Sequence of chain 20.I:
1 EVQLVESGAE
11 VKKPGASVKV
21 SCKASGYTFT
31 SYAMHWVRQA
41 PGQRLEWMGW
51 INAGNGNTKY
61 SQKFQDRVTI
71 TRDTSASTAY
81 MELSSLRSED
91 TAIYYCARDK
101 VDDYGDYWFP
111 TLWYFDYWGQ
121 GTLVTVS

This small molecule binds to this protein.
Small molecule (SMILES): CC(=O)N[C@@H]1[C@@H](O)[C@H](O)[C@@H](CO)O[C@H]1O

Sequence of chain 20.C:
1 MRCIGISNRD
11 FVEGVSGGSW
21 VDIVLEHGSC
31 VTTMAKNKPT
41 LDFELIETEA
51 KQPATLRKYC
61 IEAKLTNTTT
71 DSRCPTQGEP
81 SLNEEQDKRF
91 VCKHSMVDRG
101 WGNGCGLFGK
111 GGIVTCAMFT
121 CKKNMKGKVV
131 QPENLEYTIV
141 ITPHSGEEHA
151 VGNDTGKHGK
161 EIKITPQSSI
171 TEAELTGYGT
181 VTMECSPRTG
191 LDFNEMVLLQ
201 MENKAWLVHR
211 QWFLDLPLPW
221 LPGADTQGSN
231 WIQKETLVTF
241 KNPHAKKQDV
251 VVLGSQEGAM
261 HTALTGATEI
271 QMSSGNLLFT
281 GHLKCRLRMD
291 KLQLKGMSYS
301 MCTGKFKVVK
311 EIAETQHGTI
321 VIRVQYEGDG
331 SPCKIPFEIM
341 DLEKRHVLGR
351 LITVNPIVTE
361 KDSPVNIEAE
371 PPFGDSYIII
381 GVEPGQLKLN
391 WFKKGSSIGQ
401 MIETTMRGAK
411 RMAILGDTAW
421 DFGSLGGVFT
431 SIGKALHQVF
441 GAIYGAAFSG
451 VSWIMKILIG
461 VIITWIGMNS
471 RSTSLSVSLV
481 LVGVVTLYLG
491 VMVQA

Binding-site contacts:
Ligand atom C7 contacts residue ASN67 of chain 20.C at 3.7 Å.
Ligand atom O6 contacts residue GLN65 of chain 20.I at 2.5 Å (h-bond).
Ligand atom C3 contacts residue ASN67 of chain 20.C at 3.8 Å.
Ligand atom O5 contacts residue ASN67 of chain 20.C at 2.4 Å (h-bond).
Ligand atom O7 contacts residue ASN67 of chain 20.C at 4.1 Å.
Ligand atom C5 contacts residue ASN67 of chain 20.C at 3.7 Å.
Ligand atom O3 contacts residue GLN65 of chain 20.I at 3.6 Å.
Ligand atom C8 contacts residue PHE90 of chain 20.C at 3.7 Å (hydrophobic).
Ligand atom O4 contacts residue GLN65 of chain 20.I at 3.6 Å.
Ligand atom O6 contacts residue ASN67 of chain 20.C at 4.0 Å.
Ligand atom C4 contacts residue GLN65 of chain 20.I at 3.3 Å.
Ligand atom C3 contacts residue GLN65 of chain 20.I at 4.0 Å.
Ligand atom C2 contacts residue ASN67 of chain 20.C at 2.4 Å.
Ligand atom N2 contacts residue ASN67 of chain 20.C at 2.9 Å (h-bond).
Ligand atom C1 contacts residue ASN67 of chain 20.C at 1.4 Å.
Ligand atom C4 contacts residue ASP66 of chain 20.I at 4.0 Å.
Ligand atom C5 contacts residue GLN65 of chain 20.I at 3.7 Å.
Ligand atom C4 contacts residue ASN67 of chain 20.C at 4.3 Å.
Ligand atom O4 contacts residue ASP66 of chain 20.I at 2.7 Å (salt-bridge).
Ligand atom C2 contacts residue GLN65 of chain 20.I at 4.4 Å.
Ligand atom C6 contacts residue GLN65 of chain 20.I at 3.5 Å.
Ligand atom C7 contacts residue PHE90 of chain 20.C at 4.4 Å (hydrophobic).
Ligand atom O6 contacts residue TYR60 of chain 20.I at 4.2 Å.
Ligand atom O5 contacts residue GLN65 of chain 20.I at 3.7 Å.